Sequence of chain 1.A:
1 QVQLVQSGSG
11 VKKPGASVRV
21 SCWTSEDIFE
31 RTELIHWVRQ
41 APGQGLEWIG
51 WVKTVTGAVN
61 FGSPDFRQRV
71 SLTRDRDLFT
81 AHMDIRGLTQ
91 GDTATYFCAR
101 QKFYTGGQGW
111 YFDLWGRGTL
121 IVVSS

Sequence of chain 1.C:
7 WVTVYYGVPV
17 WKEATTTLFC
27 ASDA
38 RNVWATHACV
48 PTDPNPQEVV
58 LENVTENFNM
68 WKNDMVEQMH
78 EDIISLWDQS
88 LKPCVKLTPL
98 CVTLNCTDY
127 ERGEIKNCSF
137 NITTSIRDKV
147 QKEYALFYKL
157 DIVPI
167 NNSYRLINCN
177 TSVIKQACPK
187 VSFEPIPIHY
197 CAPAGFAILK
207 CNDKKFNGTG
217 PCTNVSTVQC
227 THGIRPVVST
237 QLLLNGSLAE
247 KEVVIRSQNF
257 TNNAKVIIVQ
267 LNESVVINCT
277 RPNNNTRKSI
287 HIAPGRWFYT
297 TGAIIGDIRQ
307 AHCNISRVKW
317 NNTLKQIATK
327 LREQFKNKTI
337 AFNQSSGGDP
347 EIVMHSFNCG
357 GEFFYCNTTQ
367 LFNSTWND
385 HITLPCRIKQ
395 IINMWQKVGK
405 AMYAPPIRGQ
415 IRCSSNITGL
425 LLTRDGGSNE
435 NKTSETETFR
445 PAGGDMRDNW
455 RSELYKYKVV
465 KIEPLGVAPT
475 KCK

This small molecule binds to this protein.
Small molecule (SMILES): CC(=O)N[C@H]1[C@H](O[C@H]2[C@H](O)[C@@H](NC(C)=O)CO[C@@H]2CO)O[C@H](CO)[C@@H](O[C@@H]2O[C@H](CO)[C@@H](O)[C@H](O)[C@@H]2O)[C@@H]1O

Binding-site contacts:
Ligand atom N2 contacts residue ASN339 of chain 1.C at 2.8 Å (h-bond).
Ligand atom O6 contacts residue GLN68 of chain 1.A at 2.9 Å (h-bond).
Ligand atom C4 contacts residue ASN339 of chain 1.C at 4.2 Å.
Ligand atom C1 contacts residue ASN339 of chain 1.C at 1.5 Å.
Ligand atom O5 contacts residue ASN339 of chain 1.C at 2.4 Å (h-bond).
Ligand atom C2 contacts residue ASN339 of chain 1.C at 2.5 Å.
Ligand atom C8 contacts residue SER370 of chain 1.C at 3.7 Å.
Ligand atom C3 contacts residue ASN339 of chain 1.C at 3.7 Å.
Ligand atom C5 contacts residue ASN339 of chain 1.C at 3.7 Å.
Ligand atom C7 contacts residue ALA337 of chain 1.C at 4.3 Å (hydrophobic).
Ligand atom N2 contacts residue GLN340 of chain 1.C at 4.4 Å.
Ligand atom C7 contacts residue ASN339 of chain 1.C at 3.7 Å.
Ligand atom C8 contacts residue PHE338 of chain 1.C at 3.6 Å (hydrophobic).
Ligand atom C7 contacts residue PHE338 of chain 1.C at 4.3 Å (hydrophobic).
Ligand atom C8 contacts residue ASN369 of chain 1.C at 4.4 Å.
Ligand atom C8 contacts residue ALA337 of chain 1.C at 3.9 Å (hydrophobic).
Ligand atom N2 contacts residue PHE338 of chain 1.C at 4.4 Å.
Ligand atom O7 contacts residue ASN339 of chain 1.C at 4.0 Å.
Ligand atom C1 contacts residue GLN340 of chain 1.C at 3.6 Å.
Ligand atom O7 contacts residue ALA337 of chain 1.C at 4.1 Å.
Ligand atom C6 contacts residue GLN68 of chain 1.A at 3.4 Å.